Sequence of chain 1.A:
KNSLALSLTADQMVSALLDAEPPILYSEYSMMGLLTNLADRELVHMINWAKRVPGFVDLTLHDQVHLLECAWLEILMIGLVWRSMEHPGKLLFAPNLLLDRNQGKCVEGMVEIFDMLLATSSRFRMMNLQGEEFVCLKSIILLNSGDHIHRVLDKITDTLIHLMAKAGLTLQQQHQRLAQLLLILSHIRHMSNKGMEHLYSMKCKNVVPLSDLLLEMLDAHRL

A small-molecule ligand and the protein it binds are described below.
Small molecule (SMILES): CC[C@H](C)[C@H](NC(=O)[C@@H](N)CCCCN)C(=O)N[C@@H](CC(C)C)C(=O)N[C@@H](CC1=NC=NC1)C(=O)N[C@@H](CCCN=C(N)N)C(=O)N[C@@H](CC(C)C)C(=O)N[C@@H](CC(C)C)C(=O)N[C@@H](C)C=O

Binding-site contacts:
Ligand atom N contacts residue GLU245 of chain 1.A at 3.1 Å (salt-bridge).
Ligand atom CE contacts residue GLU245 of chain 1.A at 3.2 Å.
Ligand atom CD1 contacts residue LEU242 of chain 1.A at 4.0 Å (hydrophobic).
Ligand atom C contacts residue LYS65 of chain 1.A at 4.1 Å.
Ligand atom O contacts residue LYS65 of chain 1.A at 3.0 Å (salt-bridge).
Ligand atom CD1 contacts residue ILE61 of chain 1.A at 3.6 Å (hydrophobic).
Ligand atom CD2 contacts residue LEU242 of chain 1.A at 3.6 Å (hydrophobic).
Ligand atom CD2 contacts residue MET246 of chain 1.A at 3.5 Å (hydrophobic).
Ligand atom CD1 contacts residue GLU245 of chain 1.A at 3.6 Å.
Ligand atom CA contacts residue GLU245 of chain 1.A at 4.2 Å.
Ligand atom CB contacts residue LEU242 of chain 1.A at 4.1 Å (hydrophobic).
Ligand atom CG contacts residue GLU245 of chain 1.A at 3.2 Å.
Ligand atom CA contacts residue LYS65 of chain 1.A at 4.1 Å.
Ligand atom CD2 contacts residue ILE61 of chain 1.A at 3.8 Å (hydrophobic).
Ligand atom CD1 contacts residue GLU245 of chain 1.A at 3.7 Å.
Ligand atom CG2 contacts residue LEU242 of chain 1.A at 3.6 Å (hydrophobic).
Ligand atom CA contacts residue GLU245 of chain 1.A at 3.6 Å.
Ligand atom C contacts residue GLU245 of chain 1.A at 4.1 Å.
Ligand atom CD2 contacts residue LEU82 of chain 1.A at 3.9 Å (hydrophobic).
Ligand atom CD contacts residue GLU245 of chain 1.A at 3.7 Å.
Ligand atom NE2 contacts residue LEU75 of chain 1.A at 3.8 Å.
Ligand atom CD1 contacts residue ASP241 of chain 1.A at 3.7 Å.
Ligand atom CG1 contacts residue GLU245 of chain 1.A at 3.2 Å.
Ligand atom C contacts residue GLU245 of chain 1.A at 3.8 Å.
Ligand atom CD2 contacts residue LYS65 of chain 1.A at 3.9 Å.
Ligand atom CD1 contacts residue GLN78 of chain 1.A at 3.9 Å.
Ligand atom CD2 contacts residue PHE70 of chain 1.A at 4.1 Å (hydrophobic).
Ligand atom CD2 contacts residue LEU75 of chain 1.A at 4.1 Å (hydrophobic).
Ligand atom CG contacts residue GLU245 of chain 1.A at 3.5 Å.
Ligand atom CB contacts residue GLU245 of chain 1.A at 3.3 Å.
Ligand atom CD1 contacts residue GLU83 of chain 1.A at 3.8 Å.
Ligand atom CD1 contacts residue MET246 of chain 1.A at 3.5 Å (hydrophobic).
Ligand atom CA contacts residue GLU245 of chain 1.A at 4.1 Å.
Ligand atom CD1 contacts residue VAL79 of chain 1.A at 3.6 Å (hydrophobic).
Ligand atom CD2 contacts residue GLN78 of chain 1.A at 3.9 Å.
Ligand atom NZ contacts residue GLU245 of chain 1.A at 2.4 Å (salt-bridge).
Ligand atom CG contacts residue MET246 of chain 1.A at 4.0 Å (hydrophobic).
Ligand atom N contacts residue GLU245 of chain 1.A at 3.1 Å (salt-bridge).
Ligand atom CB contacts residue ILE61 of chain 1.A at 4.1 Å (hydrophobic).
Ligand atom CB contacts residue GLU245 of chain 1.A at 3.9 Å.